This small molecule binds to this protein.
Small molecule (SMILES): CC(=O)N[C@@H]1[C@@H](O)[C@H](O)[C@@H](CO)O[C@H]1O

Binding-site contacts:
Ligand atom C4 contacts residue ASN70 of chain 19.F at 4.2 Å.
Ligand atom C7 contacts residue PRO31 of chain 19.F at 3.4 Å (hydrophobic).
Ligand atom O7 contacts residue ASN70 of chain 19.F at 3.3 Å (h-bond).
Ligand atom O7 contacts residue PRO31 of chain 19.F at 3.2 Å (h-bond).
Ligand atom O3 contacts residue PRO31 of chain 19.F at 4.0 Å.
Ligand atom C1 contacts residue ASN70 of chain 19.F at 1.4 Å.
Ligand atom C8 contacts residue ASN70 of chain 19.F at 3.6 Å.
Ligand atom C1 contacts residue ARG33 of chain 19.F at 4.2 Å.
Ligand atom N2 contacts residue PRO31 of chain 19.F at 2.8 Å (h-bond).
Ligand atom O7 contacts residue SER71 of chain 19.F at 4.2 Å.
Ligand atom C6 contacts residue ARG33 of chain 19.F at 4.1 Å.
Ligand atom C7 contacts residue ASN70 of chain 19.F at 3.1 Å.
Ligand atom N2 contacts residue ASN70 of chain 19.F at 2.9 Å (h-bond).
Ligand atom C2 contacts residue ASN70 of chain 19.F at 2.5 Å.
Ligand atom C3 contacts residue PRO31 of chain 19.F at 4.0 Å (hydrophobic).
Ligand atom N2 contacts residue ASN32 of chain 19.F at 4.2 Å.
Ligand atom C5 contacts residue ASN70 of chain 19.F at 3.7 Å.
Ligand atom C5 contacts residue ARG33 of chain 19.F at 4.1 Å.
Ligand atom O5 contacts residue ASN70 of chain 19.F at 2.4 Å (h-bond).
Ligand atom O6 contacts residue ARG33 of chain 19.F at 3.6 Å.
Ligand atom C2 contacts residue PRO31 of chain 19.F at 3.9 Å (hydrophobic).
Ligand atom C3 contacts residue ASN70 of chain 19.F at 3.8 Å.

Sequence of chain 19.F:
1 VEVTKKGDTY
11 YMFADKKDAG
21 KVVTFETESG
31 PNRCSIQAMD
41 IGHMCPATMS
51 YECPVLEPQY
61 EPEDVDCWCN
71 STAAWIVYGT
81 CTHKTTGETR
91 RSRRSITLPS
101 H